The small molecule below binds the protein below.
Small molecule (SMILES): CC(C)[C@H](CO)Nc1nc(Nc2ccc(C(=O)O)c(Cl)c2)c2ncn(C(C)C)c2n1

Sequence of chain 1.A:
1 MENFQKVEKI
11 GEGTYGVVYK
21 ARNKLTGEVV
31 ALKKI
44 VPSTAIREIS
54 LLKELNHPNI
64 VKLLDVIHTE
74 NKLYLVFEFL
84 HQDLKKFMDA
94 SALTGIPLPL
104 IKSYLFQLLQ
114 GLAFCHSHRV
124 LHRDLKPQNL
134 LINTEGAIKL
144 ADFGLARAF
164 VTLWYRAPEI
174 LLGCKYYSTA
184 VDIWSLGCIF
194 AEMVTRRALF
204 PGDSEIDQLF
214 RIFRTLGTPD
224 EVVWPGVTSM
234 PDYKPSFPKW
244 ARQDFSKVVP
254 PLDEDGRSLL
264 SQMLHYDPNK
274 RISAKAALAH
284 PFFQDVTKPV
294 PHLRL

Binding-site contacts:
Ligand atom C1A contacts residue LEU83 of chain 1.A at 3.3 Å (hydrophobic).
Ligand atom N7 contacts residue LEU134 of chain 1.A at 3.5 Å.
Ligand atom C6 contacts residue LEU83 of chain 1.A at 3.6 Å (hydrophobic).
Ligand atom N1 contacts residue LEU134 of chain 1.A at 3.9 Å.
Ligand atom C8 contacts residue LEU134 of chain 1.A at 3.6 Å (hydrophobic).
Ligand atom C8 contacts residue ALA31 of chain 1.A at 3.3 Å (hydrophobic).
Ligand atom N7 contacts residue LEU83 of chain 1.A at 3.2 Å (h-bond).
Ligand atom CL1 contacts residue ASP86 of chain 1.A at 3.0 Å.
Ligand atom N6 contacts residue LEU83 of chain 1.A at 2.5 Å (h-bond).
Ligand atom C5A contacts residue ASP86 of chain 1.A at 3.9 Å.
Ligand atom N9 contacts residue ALA31 of chain 1.A at 3.5 Å.
Ligand atom N1 contacts residue ILE10 of chain 1.A at 3.6 Å.
Ligand atom C3A contacts residue ILE10 of chain 1.A at 3.8 Å (hydrophobic).
Ligand atom C2A contacts residue LEU83 of chain 1.A at 3.6 Å (hydrophobic).
Ligand atom N7 contacts residue PHE82 of chain 1.A at 3.8 Å.
Ligand atom C6A contacts residue GLN85 of chain 1.A at 3.7 Å.
Ligand atom C2A contacts residue ILE10 of chain 1.A at 3.7 Å (hydrophobic).
Ligand atom C9 contacts residue ALA31 of chain 1.A at 3.8 Å (hydrophobic).
Ligand atom C5 contacts residue LEU83 of chain 1.A at 4.0 Å (hydrophobic).
Ligand atom N3 contacts residue EDO1 of chain 1.C at 3.2 Å.
Ligand atom C8 contacts residue PHE82 of chain 1.A at 4.0 Å (hydrophobic).
Ligand atom C8 contacts residue LEU83 of chain 1.A at 3.9 Å (hydrophobic).
Ligand atom C5A contacts residue GLN85 of chain 1.A at 3.9 Å.
Ligand atom C4 contacts residue LEU134 of chain 1.A at 3.5 Å (hydrophobic).
Ligand atom C8 contacts residue GLU81 of chain 1.A at 3.0 Å.
Ligand atom N9 contacts residue LEU134 of chain 1.A at 3.6 Å.
Ligand atom C2A contacts residue PHE82 of chain 1.A at 4.0 Å (hydrophobic).
Ligand atom N7 contacts residue ALA31 of chain 1.A at 3.8 Å.
Ligand atom C5 contacts residue LEU134 of chain 1.A at 3.4 Å (hydrophobic).
Ligand atom C1A contacts residue ILE10 of chain 1.A at 3.9 Å (hydrophobic).
Ligand atom C3A contacts residue HIS84 of chain 1.A at 3.7 Å.
Ligand atom C2 contacts residue EDO1 of chain 1.C at 3.6 Å.
Ligand atom C9 contacts residue PHE80 of chain 1.A at 3.6 Å (hydrophobic).
Ligand atom C6 contacts residue LEU134 of chain 1.A at 3.7 Å (hydrophobic).
Ligand atom N3 contacts residue VAL18 of chain 1.A at 3.9 Å.
Ligand atom C6A contacts residue ASP86 of chain 1.A at 3.8 Å.
Ligand atom CL1 contacts residue LYS89 of chain 1.A at 3.9 Å.
Ligand atom C4A contacts residue HIS84 of chain 1.A at 3.9 Å.
Ligand atom N7 contacts residue GLU81 of chain 1.A at 3.7 Å.
Ligand atom C2A contacts residue HIS84 of chain 1.A at 3.7 Å.